The small molecule below binds the protein below.
Small molecule (SMILES): Cc1cccc2sc3[nH+]ncn3c12

Sequence of chain 2.A:
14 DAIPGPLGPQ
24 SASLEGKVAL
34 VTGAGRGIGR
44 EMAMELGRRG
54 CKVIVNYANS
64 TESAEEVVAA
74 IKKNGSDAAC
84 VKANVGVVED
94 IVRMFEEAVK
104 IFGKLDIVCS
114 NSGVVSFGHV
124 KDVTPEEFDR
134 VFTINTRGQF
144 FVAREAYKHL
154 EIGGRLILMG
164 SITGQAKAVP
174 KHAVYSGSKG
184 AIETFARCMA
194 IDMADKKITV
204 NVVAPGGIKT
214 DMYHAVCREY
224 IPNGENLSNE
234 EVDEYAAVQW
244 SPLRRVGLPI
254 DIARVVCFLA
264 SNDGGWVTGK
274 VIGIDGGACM

Binding-site contacts:
Ligand atom C5 contacts residue TYR223 of chain 2.A at 4.0 Å (hydrophobic).
Ligand atom C9 contacts residue TYR178 of chain 2.A at 3.6 Å (hydrophobic).
Ligand atom N2 contacts residue NDP1 of chain 2.C at 3.4 Å.
Ligand atom N1 contacts residue TYR223 of chain 2.A at 3.2 Å (h-bond).
Ligand atom S contacts residue ILE165 of chain 2.A at 3.4 Å.
Ligand atom C2 contacts residue TYR216 of chain 2.A at 3.9 Å (hydrophobic).
Ligand atom S contacts residue TYR223 of chain 2.A at 3.9 Å.
Ligand atom N3 contacts residue NDP1 of chain 2.C at 3.5 Å.
Ligand atom C3 contacts residue TYR216 of chain 2.A at 3.8 Å (hydrophobic).
Ligand atom C4 contacts residue TYR223 of chain 2.A at 3.8 Å (hydrophobic).
Ligand atom C2 contacts residue NDP1 of chain 2.C at 3.3 Å.
Ligand atom C4 contacts residue GLY210 of chain 2.A at 3.9 Å.
Ligand atom C9 contacts residue TYR223 of chain 2.A at 3.4 Å (hydrophobic).
Ligand atom S contacts residue GLY210 of chain 2.A at 3.8 Å.
Ligand atom C6 contacts residue GLY210 of chain 2.A at 3.6 Å.
Ligand atom N3 contacts residue TYR223 of chain 2.A at 3.7 Å.
Ligand atom C5 contacts residue TRP243 of chain 2.A at 4.0 Å (hydrophobic).
Ligand atom N3 contacts residue TYR178 of chain 2.A at 3.7 Å.
Ligand atom C8 contacts residue TYR223 of chain 2.A at 3.5 Å (hydrophobic).
Ligand atom C1 contacts residue NDP1 of chain 2.C at 3.3 Å.
Ligand atom N3 contacts residue THR166 of chain 2.A at 3.8 Å.
Ligand atom C3 contacts residue CYS220 of chain 2.A at 3.9 Å (hydrophobic).
Ligand atom C4 contacts residue TRP243 of chain 2.A at 3.7 Å (hydrophobic).
Ligand atom N2 contacts residue TYR178 of chain 2.A at 2.7 Å (h-bond).
Ligand atom N1 contacts residue NDP1 of chain 2.C at 3.5 Å (h-bond).
Ligand atom C5 contacts residue GLY210 of chain 2.A at 3.5 Å.
Ligand atom C2 contacts residue MET215 of chain 2.A at 3.7 Å (hydrophobic).
Ligand atom C6 contacts residue TYR223 of chain 2.A at 3.6 Å (hydrophobic).
Ligand atom N2 contacts residue TYR223 of chain 2.A at 3.7 Å.
Ligand atom C3 contacts residue TYR223 of chain 2.A at 3.8 Å (hydrophobic).
Ligand atom C8 contacts residue NDP1 of chain 2.C at 3.4 Å.
Ligand atom C1 contacts residue TYR223 of chain 2.A at 3.6 Å (hydrophobic).
Ligand atom C7 contacts residue SER164 of chain 2.A at 3.7 Å.
Ligand atom N3 contacts residue SER164 of chain 2.A at 2.6 Å (h-bond).
Ligand atom N2 contacts residue SER164 of chain 2.A at 3.4 Å (h-bond).
Ligand atom C7 contacts residue TYR223 of chain 2.A at 3.3 Å (hydrophobic).
Ligand atom C7 contacts residue NDP1 of chain 2.C at 3.7 Å.
Ligand atom C9 contacts residue MET215 of chain 2.A at 3.9 Å (hydrophobic).
Ligand atom C2 contacts residue VAL219 of chain 2.A at 3.8 Å (hydrophobic).
Ligand atom C9 contacts residue NDP1 of chain 2.C at 3.5 Å.